This small molecule binds to this protein.
Small molecule (SMILES): CN(C)c1nccc(-c2cnn3ncccc23)n1

Binding-site contacts:
Ligand atom N4 contacts residue LYS64 of chain 1.A at 3.0 Å (salt-bridge).
Ligand atom C11 contacts residue LYS64 of chain 1.A at 3.7 Å.
Ligand atom N1 contacts residue GLU115 of chain 1.A at 4.0 Å.
Ligand atom C4 contacts residue GLU115 of chain 1.A at 3.9 Å.
Ligand atom C contacts residue SER118 of chain 1.A at 4.1 Å.
Ligand atom C3 contacts residue LEU117 of chain 1.A at 3.6 Å (hydrophobic).
Ligand atom C4 contacts residue LEU117 of chain 1.A at 4.1 Å (hydrophobic).
Ligand atom N1 contacts residue LEU117 of chain 1.A at 3.3 Å (h-bond).
Ligand atom C6 contacts residue VAL182 of chain 1.A at 4.0 Å (hydrophobic).
Ligand atom C7 contacts residue PHE114 of chain 1.A at 3.4 Å (hydrophobic).
Ligand atom N2 contacts residue VAL182 of chain 1.A at 3.8 Å.
Ligand atom C1 contacts residue VAL49 of chain 1.A at 4.1 Å (hydrophobic).
Ligand atom N5 contacts residue LEU170 of chain 1.A at 3.9 Å.
Ligand atom N4 contacts residue ASP183 of chain 1.A at 3.8 Å.
Ligand atom C4 contacts residue PHE114 of chain 1.A at 3.8 Å (hydrophobic).
Ligand atom C11 contacts residue PHE46 of chain 1.A at 3.6 Å (hydrophobic).
Ligand atom N contacts residue LEU170 of chain 1.A at 3.9 Å.
Ligand atom C contacts residue ILE41 of chain 1.A at 3.6 Å (hydrophobic).
Ligand atom N4 contacts residue VAL182 of chain 1.A at 4.0 Å.
Ligand atom C contacts residue LEU117 of chain 1.A at 3.3 Å (hydrophobic).
Ligand atom C10 contacts residue VAL182 of chain 1.A at 4.1 Å (hydrophobic).
Ligand atom C1 contacts residue LEU170 of chain 1.A at 4.1 Å (hydrophobic).
Ligand atom N contacts residue ILE41 of chain 1.A at 4.1 Å.
Ligand atom N3 contacts residue LYS64 of chain 1.A at 3.8 Å.
Ligand atom N3 contacts residue VAL182 of chain 1.A at 3.7 Å.
Ligand atom C9 contacts residue VAL182 of chain 1.A at 4.1 Å (hydrophobic).
Ligand atom N5 contacts residue VAL49 of chain 1.A at 4.0 Å.
Ligand atom C2 contacts residue LEU170 of chain 1.A at 3.8 Å (hydrophobic).
Ligand atom N1 contacts residue ALA62 of chain 1.A at 3.6 Å.
Ligand atom C10 contacts residue PHE46 of chain 1.A at 3.8 Å (hydrophobic).
Ligand atom N2 contacts residue PHE114 of chain 1.A at 3.6 Å.
Ligand atom C2 contacts residue VAL49 of chain 1.A at 4.1 Å (hydrophobic).
Ligand atom C3 contacts residue ALA62 of chain 1.A at 3.5 Å (hydrophobic).
Ligand atom C8 contacts residue VAL182 of chain 1.A at 4.0 Å (hydrophobic).
Ligand atom C3 contacts residue GLU115 of chain 1.A at 3.1 Å.
Ligand atom C11 contacts residue VAL182 of chain 1.A at 4.1 Å (hydrophobic).
Ligand atom C7 contacts residue VAL182 of chain 1.A at 4.1 Å (hydrophobic).
Ligand atom N2 contacts residue LYS64 of chain 1.A at 3.9 Å.
Ligand atom C11 contacts residue ASP183 of chain 1.A at 3.9 Å.
Ligand atom N contacts residue VAL49 of chain 1.A at 4.0 Å.

Sequence of chain 1.A:
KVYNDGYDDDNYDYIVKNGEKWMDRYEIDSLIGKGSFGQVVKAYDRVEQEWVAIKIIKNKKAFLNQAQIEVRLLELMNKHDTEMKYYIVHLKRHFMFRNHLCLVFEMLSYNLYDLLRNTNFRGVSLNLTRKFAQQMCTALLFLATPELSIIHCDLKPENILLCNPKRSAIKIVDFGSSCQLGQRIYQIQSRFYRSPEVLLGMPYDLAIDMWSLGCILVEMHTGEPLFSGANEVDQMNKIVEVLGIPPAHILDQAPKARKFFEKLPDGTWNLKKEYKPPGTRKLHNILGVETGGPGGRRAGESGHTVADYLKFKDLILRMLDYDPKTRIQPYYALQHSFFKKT